A small-molecule ligand and the protein it binds are described below.
Small molecule (SMILES): CC(=O)N[C@H]1[C@H](O[C@H]2[C@H](O)[C@@H](NC(C)=O)CO[C@@H]2CO)O[C@H](CO)[C@@H](O)[C@@H]1O

Binding-site contacts:
Ligand atom C5 contacts residue ASN53 of chain 1.D at 3.6 Å.
Ligand atom N2 contacts residue ASN53 of chain 1.D at 2.9 Å (h-bond).
Ligand atom O6 contacts residue THR55 of chain 1.D at 3.9 Å.
Ligand atom C7 contacts residue ARG340 of chain 1.D at 4.3 Å.
Ligand atom O7 contacts residue ASN53 of chain 1.D at 3.5 Å (h-bond).
Ligand atom C7 contacts residue ASN53 of chain 1.D at 3.4 Å.
Ligand atom O5 contacts residue ASN53 of chain 1.D at 2.3 Å (h-bond).
Ligand atom C6 contacts residue ASN58 of chain 1.D at 4.4 Å.
Ligand atom C5 contacts residue GLU57 of chain 1.D at 4.5 Å.
Ligand atom O6 contacts residue ASN53 of chain 1.D at 4.4 Å.
Ligand atom O6 contacts residue ASN58 of chain 1.D at 3.0 Å (h-bond).
Ligand atom C1 contacts residue ASN53 of chain 1.D at 1.4 Å.
Ligand atom O7 contacts residue ARG340 of chain 1.D at 4.2 Å.
Ligand atom C8 contacts residue GLU57 of chain 1.D at 3.6 Å.
Ligand atom O6 contacts residue GLU57 of chain 1.D at 3.4 Å (salt-bridge).
Ligand atom C4 contacts residue ASN53 of chain 1.D at 4.2 Å.
Ligand atom C3 contacts residue ASN53 of chain 1.D at 3.8 Å.
Ligand atom C2 contacts residue ASN53 of chain 1.D at 2.4 Å.
Ligand atom C8 contacts residue ARG340 of chain 1.D at 3.9 Å.
Ligand atom C6 contacts residue GLU57 of chain 1.D at 3.2 Å.

Sequence of chain 1.D:
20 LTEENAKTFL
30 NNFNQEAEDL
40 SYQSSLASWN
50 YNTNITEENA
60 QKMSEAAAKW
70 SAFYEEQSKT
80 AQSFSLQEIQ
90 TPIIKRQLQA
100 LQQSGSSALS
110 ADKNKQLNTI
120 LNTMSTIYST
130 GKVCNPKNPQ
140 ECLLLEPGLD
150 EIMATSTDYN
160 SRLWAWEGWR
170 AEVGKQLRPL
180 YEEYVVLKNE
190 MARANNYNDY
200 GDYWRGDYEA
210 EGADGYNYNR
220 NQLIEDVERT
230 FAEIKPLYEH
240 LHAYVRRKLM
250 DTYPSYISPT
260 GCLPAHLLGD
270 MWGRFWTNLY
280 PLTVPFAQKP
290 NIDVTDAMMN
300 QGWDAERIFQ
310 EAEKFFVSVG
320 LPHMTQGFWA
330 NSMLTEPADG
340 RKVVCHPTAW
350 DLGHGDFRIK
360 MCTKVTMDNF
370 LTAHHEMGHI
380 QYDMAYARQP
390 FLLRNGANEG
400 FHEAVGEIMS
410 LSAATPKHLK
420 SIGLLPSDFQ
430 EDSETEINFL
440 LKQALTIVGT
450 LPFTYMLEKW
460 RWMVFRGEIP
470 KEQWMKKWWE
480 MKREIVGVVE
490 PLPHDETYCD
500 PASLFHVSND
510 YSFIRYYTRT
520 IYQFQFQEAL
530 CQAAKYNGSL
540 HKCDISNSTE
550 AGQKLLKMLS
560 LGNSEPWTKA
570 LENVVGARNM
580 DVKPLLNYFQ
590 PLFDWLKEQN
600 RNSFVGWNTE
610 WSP